Sequence of chain 1.B:
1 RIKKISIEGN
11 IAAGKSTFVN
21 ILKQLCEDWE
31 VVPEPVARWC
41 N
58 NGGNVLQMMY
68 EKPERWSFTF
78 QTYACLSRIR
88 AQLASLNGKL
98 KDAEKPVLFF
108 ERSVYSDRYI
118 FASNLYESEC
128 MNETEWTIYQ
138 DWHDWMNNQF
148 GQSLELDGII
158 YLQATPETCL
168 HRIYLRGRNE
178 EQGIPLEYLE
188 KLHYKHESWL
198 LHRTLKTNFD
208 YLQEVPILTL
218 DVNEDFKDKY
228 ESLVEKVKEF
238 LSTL

Binding-site contacts:
Ligand atom O7 contacts residue B871 of chain 1.H at 3.4 Å.
Ligand atom C11 contacts residue TYR185 of chain 1.B at 3.3 Å (hydrophobic).
Ligand atom C21 contacts residue B871 of chain 1.H at 3.6 Å.
Ligand atom C2 contacts residue GLU34 of chain 1.B at 3.3 Å.
Ligand atom C21 contacts residue ILE181 of chain 1.B at 3.6 Å (hydrophobic).
Ligand atom C10 contacts residue TYR185 of chain 1.B at 3.2 Å (hydrophobic).
Ligand atom C26 contacts residue B871 of chain 1.H at 3.5 Å.
Ligand atom C8 contacts residue PHE118 of chain 1.B at 3.7 Å (hydrophobic).
Ligand atom C1 contacts residue GLU34 of chain 1.B at 3.3 Å.
Ligand atom C19 contacts residue GLU177 of chain 1.B at 3.6 Å.
Ligand atom C17 contacts residue B871 of chain 1.H at 3.4 Å.
Ligand atom C19 contacts residue B871 of chain 1.H at 3.6 Å.
Ligand atom C11 contacts residue ILE11 of chain 1.B at 3.6 Å (hydrophobic).
Ligand atom C1 contacts residue ASP114 of chain 1.B at 3.2 Å.
Ligand atom C28 contacts residue PRO182 of chain 1.B at 3.4 Å (hydrophobic).
Ligand atom N20 contacts residue B871 of chain 1.H at 3.7 Å.
Ligand atom C15 contacts residue B871 of chain 1.H at 3.7 Å.
Ligand atom C23 contacts residue B871 of chain 1.H at 3.7 Å.
Ligand atom C19 contacts residue TYR67 of chain 1.B at 3.6 Å (hydrophobic).
Ligand atom C28 contacts residue B871 of chain 1.H at 3.4 Å.
Ligand atom C29 contacts residue B871 of chain 1.H at 3.4 Å.
Ligand atom C4 contacts residue GLN78 of chain 1.B at 3.6 Å.
Ligand atom C25 contacts residue TYR185 of chain 1.B at 3.6 Å (hydrophobic).
Ligand atom C27 contacts residue PRO182 of chain 1.B at 3.6 Å (hydrophobic).
Ligand atom O7 contacts residue PHE77 of chain 1.B at 3.3 Å.
Ligand atom N9 contacts residue MLT1 of chain 1.F at 3.7 Å.
Ligand atom C24 contacts residue B871 of chain 1.H at 3.4 Å.
Ligand atom C29 contacts residue TYR185 of chain 1.B at 3.5 Å (hydrophobic).
Ligand atom C16 contacts residue B871 of chain 1.H at 3.7 Å.
Ligand atom C5 contacts residue ASP114 of chain 1.B at 3.2 Å.
Ligand atom C25 contacts residue B871 of chain 1.H at 3.4 Å.
Ligand atom C1 contacts residue PHE118 of chain 1.B at 3.6 Å (hydrophobic).
Ligand atom C13 contacts residue B871 of chain 1.H at 3.6 Å.
Ligand atom N12 contacts residue B871 of chain 1.H at 3.7 Å.
Ligand atom N18 contacts residue B871 of chain 1.H at 3.7 Å.
Ligand atom C14 contacts residue MLT1 of chain 1.F at 3.4 Å.
Ligand atom C17 contacts residue ILE181 of chain 1.B at 3.5 Å (hydrophobic).
Ligand atom C8 contacts residue MLT1 of chain 1.F at 3.2 Å.
Ligand atom C27 contacts residue B871 of chain 1.H at 3.5 Å.
Ligand atom C29 contacts residue PRO182 of chain 1.B at 3.6 Å (hydrophobic).

The protein below binds the small molecule below.
Small molecule (SMILES): O=C(CN1CCN(c2cc(-c3cc4ccccc4s3)ncn2)CC1)N1CCCC1